This protein binds this small molecule.
Small molecule (SMILES): CC(=O)N[C@H]1[C@H](O[C@H]2[C@H](O)[C@@H](NC(C)=O)CO[C@@H]2CO)O[C@H](CO)[C@@H](O)[C@@H]1O

Binding-site contacts:
Ligand atom C1 contacts residue ASN363 of chain 1.G at 1.5 Å.
Ligand atom C8 contacts residue MET350 of chain 1.G at 3.6 Å (hydrophobic).
Ligand atom C8 contacts residue VAL349 of chain 1.G at 4.3 Å (hydrophobic).
Ligand atom N2 contacts residue ASN363 of chain 1.G at 3.0 Å (h-bond).
Ligand atom C8 contacts residue NAG1 of chain 1.FC at 3.5 Å.
Ligand atom O5 contacts residue ASN363 of chain 1.G at 2.4 Å (h-bond).
Ligand atom O6 contacts residue NAG1 of chain 1.FC at 3.6 Å.
Ligand atom C5 contacts residue ASN363 of chain 1.G at 3.8 Å.
Ligand atom C2 contacts residue ASN363 of chain 1.G at 2.6 Å.
Ligand atom C3 contacts residue THR365 of chain 1.G at 4.3 Å.
Ligand atom C2 contacts residue THR365 of chain 1.G at 4.1 Å.
Ligand atom C8 contacts residue ASN363 of chain 1.G at 4.0 Å.
Ligand atom O7 contacts residue ASN363 of chain 1.G at 3.4 Å (h-bond).
Ligand atom C3 contacts residue ASN363 of chain 1.G at 3.9 Å.
Ligand atom O7 contacts residue MET350 of chain 1.G at 4.3 Å.
Ligand atom C4 contacts residue ASN363 of chain 1.G at 4.4 Å.
Ligand atom C7 contacts residue ASN363 of chain 1.G at 3.4 Å.
Ligand atom C1 contacts residue THR365 of chain 1.G at 3.7 Å.
Ligand atom N2 contacts residue THR365 of chain 1.G at 3.7 Å.

Sequence of chain 1.G:
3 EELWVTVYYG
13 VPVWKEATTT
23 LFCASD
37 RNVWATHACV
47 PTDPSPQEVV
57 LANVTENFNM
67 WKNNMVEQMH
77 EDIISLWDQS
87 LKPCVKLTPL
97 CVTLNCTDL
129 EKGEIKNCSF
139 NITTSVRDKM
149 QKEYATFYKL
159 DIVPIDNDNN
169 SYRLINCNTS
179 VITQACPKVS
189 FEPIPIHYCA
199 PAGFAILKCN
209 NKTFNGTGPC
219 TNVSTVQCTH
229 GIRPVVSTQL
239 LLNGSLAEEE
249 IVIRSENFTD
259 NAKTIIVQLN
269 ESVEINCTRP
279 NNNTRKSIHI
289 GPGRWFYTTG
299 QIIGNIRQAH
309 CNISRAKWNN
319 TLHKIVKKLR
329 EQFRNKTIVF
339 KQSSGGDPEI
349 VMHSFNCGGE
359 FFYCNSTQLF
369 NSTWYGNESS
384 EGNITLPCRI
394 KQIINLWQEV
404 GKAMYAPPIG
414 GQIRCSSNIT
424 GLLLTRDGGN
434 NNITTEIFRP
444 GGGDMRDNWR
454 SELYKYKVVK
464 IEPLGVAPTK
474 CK